Sequence of chain 1.A:
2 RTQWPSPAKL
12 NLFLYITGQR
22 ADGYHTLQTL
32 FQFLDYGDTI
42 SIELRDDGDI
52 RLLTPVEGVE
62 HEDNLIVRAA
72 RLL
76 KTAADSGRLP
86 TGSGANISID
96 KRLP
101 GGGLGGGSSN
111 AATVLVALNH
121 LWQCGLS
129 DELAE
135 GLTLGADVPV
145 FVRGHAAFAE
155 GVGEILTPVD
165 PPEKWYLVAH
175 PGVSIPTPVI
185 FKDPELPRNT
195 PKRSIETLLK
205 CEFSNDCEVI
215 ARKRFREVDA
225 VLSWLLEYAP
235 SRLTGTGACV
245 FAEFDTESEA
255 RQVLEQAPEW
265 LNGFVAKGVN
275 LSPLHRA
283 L

The protein below binds the small molecule below.
Small molecule (SMILES): Nc1ncnc2c1ncn2[C@@H]1O[C@H](CO[P](=O)(O)O[P](=O)(O)NP(=O)(O)O)[C@@H](O)[C@H]1O

Binding-site contacts:
Ligand atom O1B contacts residue GLY107 of chain 1.A at 3.2 Å (h-bond).
Ligand atom PB contacts residue GLY107 of chain 1.A at 3.5 Å.
Ligand atom C8 contacts residue VAL60 of chain 1.A at 3.8 Å (hydrophobic).
Ligand atom C2' contacts residue VAL60 of chain 1.A at 3.7 Å (hydrophobic).
Ligand atom N6 contacts residue ASN65 of chain 1.A at 3.1 Å (h-bond).
Ligand atom N6 contacts residue ASN110 of chain 1.A at 2.7 Å (h-bond).
Ligand atom O2B contacts residue GLY101 of chain 1.A at 3.8 Å.
Ligand atom C6 contacts residue ASN110 of chain 1.A at 3.2 Å.
Ligand atom N3B contacts residue GLY101 of chain 1.A at 2.9 Å.
Ligand atom O1B contacts residue GLY105 of chain 1.A at 3.1 Å.
Ligand atom N7 contacts residue ASN65 of chain 1.A at 3.5 Å (h-bond).
Ligand atom C2 contacts residue LYS96 of chain 1.A at 3.4 Å.
Ligand atom PG contacts residue GLY103 of chain 1.A at 3.7 Å.
Ligand atom O1B contacts residue GLY106 of chain 1.A at 3.5 Å (h-bond).
Ligand atom O1G contacts residue LEU104 of chain 1.A at 2.9 Å (h-bond).
Ligand atom O2' contacts residue VAL60 of chain 1.A at 3.4 Å.
Ligand atom N1 contacts residue LYS96 of chain 1.A at 2.8 Å (salt-bridge).
Ligand atom C3' contacts residue MSE100 of chain 1.A at 3.3 Å.
Ligand atom N3B contacts residue GLY105 of chain 1.A at 3.6 Å (h-bond).
Ligand atom O1G contacts residue GLY105 of chain 1.A at 2.1 Å (h-bond).
Ligand atom O3G contacts residue GLY103 of chain 1.A at 2.6 Å (h-bond).
Ligand atom C2 contacts residue MSE100 of chain 1.A at 3.7 Å.
Ligand atom N7 contacts residue LEU66 of chain 1.A at 3.0 Å (h-bond).
Ligand atom N1 contacts residue ASN110 of chain 1.A at 3.0 Å (h-bond).
Ligand atom PG contacts residue GLY105 of chain 1.A at 3.4 Å.
Ligand atom O3G contacts residue GLY102 of chain 1.A at 3.3 Å (h-bond).
Ligand atom O2' contacts residue MSE100 of chain 1.A at 3.7 Å.
Ligand atom N3 contacts residue MSE100 of chain 1.A at 3.3 Å.
Ligand atom O1A contacts residue CDM1 of chain 1.C at 3.2 Å (h-bond).
Ligand atom O3G contacts residue GLY101 of chain 1.A at 3.0 Å.
Ligand atom C2' contacts residue MSE100 of chain 1.A at 3.0 Å.
Ligand atom O2B contacts residue GLY107 of chain 1.A at 2.7 Å (h-bond).
Ligand atom O1B contacts residue SER108 of chain 1.A at 3.0 Å (h-bond).
Ligand atom N3B contacts residue GLY106 of chain 1.A at 3.8 Å.
Ligand atom O1G contacts residue LYS10 of chain 1.A at 3.7 Å.
Ligand atom C8 contacts residue LEU66 of chain 1.A at 3.7 Å (hydrophobic).
Ligand atom C5' contacts residue GLY101 of chain 1.A at 3.8 Å.
Ligand atom PG contacts residue GLY101 of chain 1.A at 3.7 Å.
Ligand atom N1 contacts residue GLY107 of chain 1.A at 3.8 Å.
Ligand atom O1G contacts residue GLY103 of chain 1.A at 3.0 Å.